Binding-site contacts:
Ligand atom C2 contacts residue GLY135 of chain 1.I at 3.9 Å.
Ligand atom C8 contacts residue TRP15 of chain 1.I at 3.5 Å (hydrophobic).
Ligand atom O5 contacts residue TRP137 of chain 1.I at 3.6 Å.
Ligand atom O7 contacts residue TRP44 of chain 1.I at 3.0 Å (h-bond).
Ligand atom C3 contacts residue GLY135 of chain 1.I at 4.0 Å.
Ligand atom O7 contacts residue VAL42 of chain 1.I at 3.2 Å.
Ligand atom C7 contacts residue VAL42 of chain 1.I at 4.1 Å (hydrophobic).
Ligand atom C5 contacts residue TRP137 of chain 1.I at 3.7 Å (hydrophobic).
Ligand atom O3 contacts residue TRP44 of chain 1.I at 3.2 Å.
Ligand atom C7 contacts residue TRP44 of chain 1.I at 4.0 Å (hydrophobic).
Ligand atom O3 contacts residue GLY135 of chain 1.I at 4.1 Å.
Ligand atom O4 contacts residue TRP44 of chain 1.I at 4.1 Å.
Ligand atom O6 contacts residue THR14 of chain 1.I at 3.4 Å.
Ligand atom C1 contacts residue GLY135 of chain 1.I at 3.9 Å.
Ligand atom C7 contacts residue TRP15 of chain 1.I at 3.2 Å (hydrophobic).
Ligand atom C1 contacts residue TRP137 of chain 1.I at 4.1 Å (hydrophobic).
Ligand atom C6 contacts residue THR14 of chain 1.I at 3.9 Å.
Ligand atom O3 contacts residue SER43 of chain 1.I at 4.0 Å.
Ligand atom C6 contacts residue TRP44 of chain 1.I at 3.5 Å (hydrophobic).
Ligand atom O6 contacts residue TRP44 of chain 1.I at 3.5 Å.
Ligand atom O5 contacts residue TRP44 of chain 1.I at 3.8 Å.
Ligand atom N2 contacts residue TRP15 of chain 1.I at 3.5 Å (h-bond).
Ligand atom C2 contacts residue TRP15 of chain 1.I at 4.1 Å (hydrophobic).
Ligand atom C1 contacts residue TRP44 of chain 1.I at 3.9 Å (hydrophobic).
Ligand atom O7 contacts residue GLY135 of chain 1.I at 3.9 Å.
Ligand atom C7 contacts residue GLY135 of chain 1.I at 4.0 Å.
Ligand atom C8 contacts residue TYR21 of chain 1.I at 3.6 Å (hydrophobic).
Ligand atom O3 contacts residue TRP15 of chain 1.I at 2.8 Å (h-bond).
Ligand atom C5 contacts residue TRP44 of chain 1.I at 3.5 Å (hydrophobic).
Ligand atom C3 contacts residue TRP15 of chain 1.I at 3.8 Å (hydrophobic).
Ligand atom C7 contacts residue SER43 of chain 1.I at 3.9 Å.
Ligand atom O7 contacts residue SER43 of chain 1.I at 3.0 Å (h-bond).
Ligand atom C3 contacts residue TRP44 of chain 1.I at 4.1 Å (hydrophobic).
Ligand atom C4 contacts residue SER43 of chain 1.I at 4.0 Å.
Ligand atom C3 contacts residue SER43 of chain 1.I at 3.7 Å.
Ligand atom C2 contacts residue TRP44 of chain 1.I at 4.0 Å (hydrophobic).
Ligand atom O4 contacts residue SER43 of chain 1.I at 3.2 Å.
Ligand atom O7 contacts residue TRP15 of chain 1.I at 3.5 Å (h-bond).
Ligand atom C6 contacts residue TRP137 of chain 1.I at 4.0 Å (hydrophobic).
Ligand atom N2 contacts residue GLY135 of chain 1.I at 3.1 Å (h-bond).

The protein below binds the small molecule below.
Small molecule (SMILES): CC(=O)N[C@@H]1[C@@H](O)[C@H](O[C@@H]2O[C@H](CO)[C@@H](O[C@@H]3O[C@H](CO)[C@@H](O)[C@H](O)[C@H]3NC(C)=O)[C@H](O)[C@H]2NC(C)=O)[C@@H](CO)O[C@H]1O

Sequence of chain 1.I:
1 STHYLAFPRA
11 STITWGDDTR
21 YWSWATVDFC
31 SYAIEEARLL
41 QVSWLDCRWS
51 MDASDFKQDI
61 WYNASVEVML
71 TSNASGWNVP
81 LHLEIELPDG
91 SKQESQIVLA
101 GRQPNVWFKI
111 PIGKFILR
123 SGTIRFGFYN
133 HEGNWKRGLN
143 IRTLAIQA